Sequence of chain 40.B:
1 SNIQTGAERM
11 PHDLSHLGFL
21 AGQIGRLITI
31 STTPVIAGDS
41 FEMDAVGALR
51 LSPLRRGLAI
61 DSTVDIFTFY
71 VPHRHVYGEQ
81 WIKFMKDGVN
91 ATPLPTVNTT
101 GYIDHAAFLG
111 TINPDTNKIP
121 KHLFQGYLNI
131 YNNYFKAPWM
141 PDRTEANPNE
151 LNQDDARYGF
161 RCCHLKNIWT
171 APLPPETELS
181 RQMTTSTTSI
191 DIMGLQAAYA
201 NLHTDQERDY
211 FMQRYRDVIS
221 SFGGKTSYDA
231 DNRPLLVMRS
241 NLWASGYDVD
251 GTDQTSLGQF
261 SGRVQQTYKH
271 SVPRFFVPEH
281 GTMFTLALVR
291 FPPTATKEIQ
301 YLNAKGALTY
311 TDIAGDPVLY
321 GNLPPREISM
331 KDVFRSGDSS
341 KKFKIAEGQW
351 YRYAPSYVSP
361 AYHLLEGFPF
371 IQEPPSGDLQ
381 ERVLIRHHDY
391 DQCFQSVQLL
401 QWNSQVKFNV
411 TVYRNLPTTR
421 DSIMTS

Sequence of chain 39.D:
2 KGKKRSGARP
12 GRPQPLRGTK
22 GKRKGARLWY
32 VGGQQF

Sequence of chain 39.B:
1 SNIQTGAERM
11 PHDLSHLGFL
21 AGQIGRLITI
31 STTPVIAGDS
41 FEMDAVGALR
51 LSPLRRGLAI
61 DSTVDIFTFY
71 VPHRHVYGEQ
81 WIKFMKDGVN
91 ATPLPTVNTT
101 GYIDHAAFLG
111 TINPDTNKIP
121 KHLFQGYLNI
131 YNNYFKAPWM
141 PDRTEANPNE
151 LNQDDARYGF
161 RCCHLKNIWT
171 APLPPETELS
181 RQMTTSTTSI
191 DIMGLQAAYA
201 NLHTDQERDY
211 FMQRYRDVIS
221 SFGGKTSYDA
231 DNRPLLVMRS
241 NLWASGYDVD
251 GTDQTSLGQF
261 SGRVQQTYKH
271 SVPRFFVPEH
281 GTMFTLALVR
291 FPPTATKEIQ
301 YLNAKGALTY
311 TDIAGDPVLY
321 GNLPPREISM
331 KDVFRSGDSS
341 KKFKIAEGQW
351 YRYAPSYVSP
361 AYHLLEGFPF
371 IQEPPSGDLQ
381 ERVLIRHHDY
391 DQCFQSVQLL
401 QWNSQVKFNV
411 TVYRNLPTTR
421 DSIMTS

Binding-site contacts:
Ligand atom N7 contacts residue ALA27 of chain 39.D at 1.6 Å.
Ligand atom OP1 contacts residue ARG28 of chain 39.D at 2.7 Å (salt-bridge).
Ligand atom N7 contacts residue GLY26 of chain 39.D at 2.7 Å.
Ligand atom C4' contacts residue GLY6 of chain 20.B at 3.1 Å.
Ligand atom C8 contacts residue ALA27 of chain 39.D at 2.0 Å (hydrophobic).
Ligand atom C5 contacts residue GLY26 of chain 39.D at 3.5 Å.
Ligand atom P contacts residue GLU207 of chain 39.B at 3.4 Å.
Ligand atom OP2 contacts residue GLU207 of chain 39.B at 2.0 Å (salt-bridge).
Ligand atom OP1 contacts residue PHE211 of chain 39.B at 2.1 Å.
Ligand atom N6 contacts residue ALA27 of chain 39.D at 3.2 Å (h-bond).
Ligand atom C8 contacts residue ARG28 of chain 39.D at 3.1 Å.
Ligand atom N6 contacts residue ASP217 of chain 39.B at 2.8 Å (salt-bridge).
Ligand atom O4' contacts residue GLY6 of chain 20.B at 2.9 Å.
Ligand atom O5' contacts residue ARG420 of chain 40.B at 2.9 Å (salt-bridge).
Ligand atom N9 contacts residue ALA27 of chain 39.D at 3.1 Å.
Ligand atom O3' contacts residue TYR31 of chain 39.D at 3.2 Å (h-bond).
Ligand atom C5' contacts residue TYR31 of chain 39.D at 3.0 Å (hydrophobic).
Ligand atom C3' contacts residue THR5 of chain 20.B at 3.2 Å.
Ligand atom OP2 contacts residue ARG420 of chain 40.B at 3.4 Å (salt-bridge).
Ligand atom C5 contacts residue ALA7 of chain 20.B at 2.7 Å (hydrophobic).
Ligand atom N6 contacts residue GLY26 of chain 39.D at 3.1 Å.
Ligand atom C5 contacts residue ALA27 of chain 39.D at 2.9 Å (hydrophobic).
Ligand atom C5' contacts residue ARG28 of chain 39.D at 2.8 Å.
Ligand atom O3' contacts residue GLY6 of chain 20.B at 2.3 Å (h-bond).
Ligand atom OP1 contacts residue ARG420 of chain 40.B at 2.4 Å (salt-bridge).
Ligand atom P contacts residue ARG420 of chain 40.B at 2.5 Å.
Ligand atom C4' contacts residue ARG420 of chain 40.B at 3.4 Å.
Ligand atom O5' contacts residue ARG28 of chain 39.D at 3.1 Å (salt-bridge).
Ligand atom P contacts residue ARG28 of chain 39.D at 3.4 Å.
Ligand atom O5' contacts residue TYR31 of chain 39.D at 2.2 Å (h-bond).
Ligand atom OP1 contacts residue THR418 of chain 40.B at 3.2 Å.
Ligand atom O4' contacts residue ARG420 of chain 40.B at 3.2 Å (salt-bridge).
Ligand atom P contacts residue TYR31 of chain 39.D at 3.5 Å.
Ligand atom C6 contacts residue ALA7 of chain 20.B at 2.7 Å (hydrophobic).
Ligand atom O3' contacts residue THR5 of chain 20.B at 3.1 Å (h-bond).
Ligand atom C1' contacts residue GLY6 of chain 20.B at 2.9 Å.
Ligand atom C4' contacts residue THR5 of chain 20.B at 2.6 Å.
Ligand atom C3' contacts residue GLY6 of chain 20.B at 3.2 Å.
Ligand atom C5' contacts residue THR5 of chain 20.B at 3.1 Å.
Ligand atom O3' contacts residue ARG420 of chain 40.B at 1.7 Å (salt-bridge).

Sequence of chain 20.B:
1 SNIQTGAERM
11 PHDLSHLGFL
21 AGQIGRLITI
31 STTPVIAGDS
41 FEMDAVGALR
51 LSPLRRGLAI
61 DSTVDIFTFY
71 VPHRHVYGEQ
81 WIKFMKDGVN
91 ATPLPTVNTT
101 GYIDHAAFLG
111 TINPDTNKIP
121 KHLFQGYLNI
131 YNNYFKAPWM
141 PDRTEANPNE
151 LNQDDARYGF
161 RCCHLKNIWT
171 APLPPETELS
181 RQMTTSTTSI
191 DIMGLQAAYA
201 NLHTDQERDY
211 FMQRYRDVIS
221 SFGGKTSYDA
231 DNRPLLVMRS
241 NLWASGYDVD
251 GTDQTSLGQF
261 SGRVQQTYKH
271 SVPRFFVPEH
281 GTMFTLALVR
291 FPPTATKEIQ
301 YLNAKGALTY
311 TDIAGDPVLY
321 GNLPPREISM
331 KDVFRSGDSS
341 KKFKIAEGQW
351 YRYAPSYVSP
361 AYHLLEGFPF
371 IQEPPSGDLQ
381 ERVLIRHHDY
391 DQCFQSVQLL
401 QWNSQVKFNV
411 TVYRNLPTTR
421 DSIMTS

This protein binds this small molecule.
Small molecule (SMILES): N=c1ccn([C@H]2C[C@H](O)[C@@H](CO[P](=O)(O)O[C@H]3C[C@H](n4cnc5c(N)ncnc54)O[C@@H]3CO[P](=O)(O)O[C@H]3C[C@H](n4cnc5c(N)ncnc54)O[C@@H]3CO[P](=O)(O)O[C@H]3C[C@H](n4cnc5c(N)ncnc54)O[C@@H]3COP(=O)(O)O)O2)c(=O)[nH]1